Binding-site contacts:
Ligand atom C8 contacts residue LYS116 of chain 1.A at 3.5 Å.
Ligand atom C1 contacts residue LYS115 of chain 1.A at 4.2 Å.
Ligand atom C7 contacts residue ALA117 of chain 1.A at 3.6 Å (hydrophobic).
Ligand atom C10 contacts residue MET118 of chain 1.A at 2.9 Å (hydrophobic).
Ligand atom C7 contacts residue MET118 of chain 1.A at 3.6 Å (hydrophobic).
Ligand atom N1 contacts residue MET118 of chain 1.A at 3.5 Å.
Ligand atom C3 contacts residue MET118 of chain 1.A at 4.1 Å (hydrophobic).
Ligand atom N1 contacts residue ALA117 of chain 1.A at 2.8 Å (h-bond).
Ligand atom C8 contacts residue MET118 of chain 1.A at 3.4 Å (hydrophobic).
Ligand atom C1 contacts residue LEU126 of chain 1.A at 4.0 Å (hydrophobic).
Ligand atom C9 contacts residue LYS116 of chain 1.A at 4.0 Å.
Ligand atom C1 contacts residue MET118 of chain 1.A at 2.8 Å (hydrophobic).
Ligand atom C7 contacts residue GLU122 of chain 1.A at 4.3 Å.
Ligand atom C3 contacts residue LEU126 of chain 1.A at 4.0 Å (hydrophobic).
Ligand atom C5 contacts residue MET118 of chain 1.A at 4.5 Å (hydrophobic).
Ligand atom C6 contacts residue MET118 of chain 1.A at 4.3 Å (hydrophobic).
Ligand atom C2 contacts residue MET118 of chain 1.A at 4.0 Å (hydrophobic).
Ligand atom C10 contacts residue LYS115 of chain 1.A at 4.1 Å.
Ligand atom C9 contacts residue MET118 of chain 1.A at 3.0 Å (hydrophobic).
Ligand atom N1 contacts residue GLU122 of chain 1.A at 3.5 Å (salt-bridge).
Ligand atom C2 contacts residue ILE157 of chain 1.A at 4.1 Å (hydrophobic).
Ligand atom C8 contacts residue ALA117 of chain 1.A at 3.4 Å (hydrophobic).
Ligand atom C1 contacts residue ILE157 of chain 1.A at 3.9 Å (hydrophobic).
Ligand atom C4 contacts residue MET118 of chain 1.A at 3.6 Å (hydrophobic).
Ligand atom C10 contacts residue LYS116 of chain 1.A at 3.6 Å.
Ligand atom O1 contacts residue LEU126 of chain 1.A at 3.6 Å.
Ligand atom C2 contacts residue LEU126 of chain 1.A at 3.9 Å (hydrophobic).

Sequence of chain 1.A:
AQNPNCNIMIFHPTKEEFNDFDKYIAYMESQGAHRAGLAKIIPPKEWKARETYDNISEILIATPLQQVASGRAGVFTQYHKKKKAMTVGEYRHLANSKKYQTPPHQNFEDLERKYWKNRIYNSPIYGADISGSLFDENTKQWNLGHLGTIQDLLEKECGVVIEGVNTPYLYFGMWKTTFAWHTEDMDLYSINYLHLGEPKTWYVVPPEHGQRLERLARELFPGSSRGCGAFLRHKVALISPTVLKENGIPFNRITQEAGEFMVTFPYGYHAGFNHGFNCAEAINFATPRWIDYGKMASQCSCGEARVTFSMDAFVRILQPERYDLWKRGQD

This protein binds this small molecule.
Small molecule (SMILES): Nc1ccc2c(c1)CCCC2=O